Sequence of chain 1.A:
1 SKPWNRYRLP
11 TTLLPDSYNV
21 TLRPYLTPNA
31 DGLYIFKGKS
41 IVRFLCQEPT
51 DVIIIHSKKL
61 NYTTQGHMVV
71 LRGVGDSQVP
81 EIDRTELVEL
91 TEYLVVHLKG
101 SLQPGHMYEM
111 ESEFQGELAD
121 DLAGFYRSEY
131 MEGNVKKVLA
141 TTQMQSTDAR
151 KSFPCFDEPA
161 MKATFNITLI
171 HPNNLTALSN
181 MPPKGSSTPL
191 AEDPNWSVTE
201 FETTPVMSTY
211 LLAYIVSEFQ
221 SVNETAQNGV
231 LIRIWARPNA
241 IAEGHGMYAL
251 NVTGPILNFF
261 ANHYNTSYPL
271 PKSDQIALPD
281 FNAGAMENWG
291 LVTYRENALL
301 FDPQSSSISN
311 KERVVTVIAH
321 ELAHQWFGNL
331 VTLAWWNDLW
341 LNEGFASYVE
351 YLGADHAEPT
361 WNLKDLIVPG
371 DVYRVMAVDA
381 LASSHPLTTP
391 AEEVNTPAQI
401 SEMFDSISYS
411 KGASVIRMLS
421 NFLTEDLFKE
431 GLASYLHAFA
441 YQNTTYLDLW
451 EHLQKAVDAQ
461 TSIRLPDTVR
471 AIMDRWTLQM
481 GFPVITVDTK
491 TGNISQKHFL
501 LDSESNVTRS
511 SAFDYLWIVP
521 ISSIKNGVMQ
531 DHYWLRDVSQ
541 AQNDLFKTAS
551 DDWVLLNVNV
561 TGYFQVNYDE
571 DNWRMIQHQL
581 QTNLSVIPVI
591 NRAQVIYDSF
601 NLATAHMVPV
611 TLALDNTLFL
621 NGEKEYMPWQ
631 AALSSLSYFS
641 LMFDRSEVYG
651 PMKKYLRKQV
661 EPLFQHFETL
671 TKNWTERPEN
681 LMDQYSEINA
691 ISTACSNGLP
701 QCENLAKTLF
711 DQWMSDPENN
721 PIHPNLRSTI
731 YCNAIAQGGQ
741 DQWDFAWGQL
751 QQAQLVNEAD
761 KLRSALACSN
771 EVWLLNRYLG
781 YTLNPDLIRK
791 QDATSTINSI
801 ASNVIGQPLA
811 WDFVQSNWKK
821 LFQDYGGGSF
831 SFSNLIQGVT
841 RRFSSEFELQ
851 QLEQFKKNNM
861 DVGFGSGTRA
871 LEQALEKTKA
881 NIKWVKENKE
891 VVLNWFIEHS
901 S

Binding-site contacts:
Ligand atom O7 contacts residue THR266 of chain 1.A at 4.1 Å.
Ligand atom N2 contacts residue ASN265 of chain 1.A at 3.0 Å (h-bond).
Ligand atom C4 contacts residue ASN265 of chain 1.A at 4.2 Å.
Ligand atom O7 contacts residue ALA261 of chain 1.A at 4.4 Å.
Ligand atom C2 contacts residue ASN265 of chain 1.A at 2.5 Å.
Ligand atom C8 contacts residue SER267 of chain 1.A at 4.2 Å.
Ligand atom C7 contacts residue ASN265 of chain 1.A at 3.2 Å.
Ligand atom C3 contacts residue ASN265 of chain 1.A at 3.9 Å.
Ligand atom C8 contacts residue ASN265 of chain 1.A at 3.5 Å.
Ligand atom O5 contacts residue ASN265 of chain 1.A at 2.3 Å (h-bond).
Ligand atom O7 contacts residue ASN265 of chain 1.A at 3.1 Å (h-bond).
Ligand atom C5 contacts residue ASN265 of chain 1.A at 3.6 Å.
Ligand atom C7 contacts residue THR266 of chain 1.A at 4.3 Å.
Ligand atom C1 contacts residue ASN265 of chain 1.A at 1.5 Å.
Ligand atom C8 contacts residue THR266 of chain 1.A at 4.0 Å.

The protein below binds the small molecule below.
Small molecule (SMILES): CC(=O)N[C@@H]1[C@@H](O)[C@H](O)[C@@H](CO)O[C@H]1O